Binding-site contacts:
Ligand atom OD2 contacts residue LYS75 of chain 1.C at 3.8 Å.
Ligand atom O contacts residue LYS10 of chain 1.C at 3.4 Å (salt-bridge).
Ligand atom O contacts residue LYS75 of chain 1.C at 3.0 Å (salt-bridge).
Ligand atom O contacts residue ASN107 of chain 1.C at 3.7 Å.
Ligand atom CB contacts residue ASN107 of chain 1.C at 3.6 Å.
Ligand atom SD contacts residue LEU78 of chain 1.C at 3.6 Å.
Ligand atom CG1 contacts residue TYR29 of chain 1.C at 3.6 Å (hydrophobic).
Ligand atom CG1 contacts residue ASN45 of chain 1.C at 3.6 Å.
Ligand atom CA contacts residue ASN45 of chain 1.C at 3.5 Å.
Ligand atom N contacts residue LYS75 of chain 1.C at 3.7 Å.
Ligand atom N contacts residue ASN107 of chain 1.C at 3.8 Å.
Ligand atom CB contacts residue GLU104 of chain 1.C at 3.2 Å.
Ligand atom CG2 contacts residue ASN14 of chain 1.C at 3.4 Å.
Ligand atom OG contacts residue GLU104 of chain 1.C at 2.9 Å (salt-bridge).
Ligand atom O contacts residue LYS75 of chain 1.C at 3.0 Å (salt-bridge).
Ligand atom O contacts residue ARG79 of chain 1.C at 2.8 Å (salt-bridge).
Ligand atom CA contacts residue GLU104 of chain 1.C at 3.8 Å.
Ligand atom CE contacts residue THR82 of chain 1.C at 3.0 Å.
Ligand atom O contacts residue ARG79 of chain 1.C at 2.7 Å (salt-bridge).
Ligand atom C contacts residue ARG79 of chain 1.C at 3.7 Å.
Ligand atom OXT contacts residue ASN14 of chain 1.C at 3.1 Å (h-bond).
Ligand atom C contacts residue THR41 of chain 1.C at 3.7 Å.
Ligand atom OD1 contacts residue LYS75 of chain 1.C at 2.9 Å (salt-bridge).
Ligand atom C contacts residue LYS75 of chain 1.C at 3.7 Å.
Ligand atom CB contacts residue ASN45 of chain 1.C at 3.4 Å.
Ligand atom C contacts residue ARG79 of chain 1.C at 3.7 Å.
Ligand atom CB contacts residue ASN14 of chain 1.C at 3.7 Å.
Ligand atom OXT contacts residue ASN45 of chain 1.C at 2.8 Å (h-bond).
Ligand atom N contacts residue GLU104 of chain 1.C at 2.8 Å (salt-bridge).
Ligand atom CB contacts residue VAL74 of chain 1.C at 3.6 Å (hydrophobic).
Ligand atom CB contacts residue TYR29 of chain 1.C at 3.6 Å (hydrophobic).
Ligand atom CG contacts residue LYS75 of chain 1.C at 3.7 Å.
Ligand atom OG contacts residue VAL74 of chain 1.C at 3.3 Å.
Ligand atom CG2 contacts residue TYR29 of chain 1.C at 3.4 Å (hydrophobic).
Ligand atom C contacts residue ASN45 of chain 1.C at 3.8 Å.
Ligand atom OXT contacts residue THR41 of chain 1.C at 3.6 Å.
Ligand atom OXT contacts residue LYS10 of chain 1.C at 3.3 Å.
Ligand atom N contacts residue ASN45 of chain 1.C at 3.0 Å (h-bond).
Ligand atom C contacts residue ASN45 of chain 1.C at 3.8 Å.
Ligand atom O contacts residue TYR17 of chain 1.C at 3.5 Å.

The protein below binds the small molecule below.
Small molecule (SMILES): CSCC[C@H](NC(=O)[C@H](CCCCN)NC(=O)[C@@H](N)CO)C(=O)N[C@@H](CCC(=O)O)C(=O)N[C@@H](CCC(=O)O)C(=O)N[C@H](C(=O)N[C@@H](CC(=O)O)C(=O)O)C(C)C

Sequence of chain 1.C:
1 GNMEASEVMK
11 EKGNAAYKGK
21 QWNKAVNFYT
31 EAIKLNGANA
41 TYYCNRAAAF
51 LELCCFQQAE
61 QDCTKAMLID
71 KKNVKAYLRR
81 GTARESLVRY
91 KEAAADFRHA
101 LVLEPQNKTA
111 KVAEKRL